The small molecule below binds the protein below.
Small molecule (SMILES): C[C@H]1CCCC(=O)CCC/C=C/c2cc(O)cc(O)c2C(=O)O1

Binding-site contacts:
Ligand atom C4 contacts residue ALA53 of chain 1.A at 4.1 Å (hydrophobic).
Ligand atom C12 contacts residue PHE107 of chain 1.A at 4.1 Å (hydrophobic).
Ligand atom O4 contacts residue ALA53 of chain 1.A at 3.5 Å.
Ligand atom C8P contacts residue GLY224 of chain 1.A at 3.9 Å.
Ligand atom O2 contacts residue MET91 of chain 1.A at 3.8 Å.
Ligand atom O2 contacts residue LEU94 of chain 1.A at 3.2 Å.
Ligand atom C11 contacts residue PHE128 of chain 1.A at 4.0 Å (hydrophobic).
Ligand atom O4 contacts residue GLU56 of chain 1.A at 2.3 Å (salt-bridge).
Ligand atom C4 contacts residue GLU56 of chain 1.A at 3.2 Å.
Ligand atom C4P contacts residue LEU228 of chain 1.A at 4.1 Å (hydrophobic).
Ligand atom C3 contacts residue LEU90 of chain 1.A at 3.9 Å (hydrophobic).
Ligand atom O4 contacts residue LEU52 of chain 1.A at 3.4 Å.
Ligand atom C3P contacts residue LEU49 of chain 1.A at 3.8 Å (hydrophobic).
Ligand atom C8P contacts residue MET91 of chain 1.A at 4.0 Å (hydrophobic).
Ligand atom O12 contacts residue LEU94 of chain 1.A at 3.6 Å.
Ligand atom C5 contacts residue LEU49 of chain 1.A at 3.5 Å (hydrophobic).
Ligand atom O2 contacts residue LEU90 of chain 1.A at 3.3 Å (h-bond).
Ligand atom C2P contacts residue LEU49 of chain 1.A at 3.3 Å (hydrophobic).
Ligand atom O12 contacts residue MET91 of chain 1.A at 3.6 Å.
Ligand atom C7P contacts residue GLY224 of chain 1.A at 3.3 Å.
Ligand atom O6P contacts residue MET124 of chain 1.A at 3.9 Å.
Ligand atom C2 contacts residue LEU94 of chain 1.A at 4.0 Å (hydrophobic).
Ligand atom C1 contacts residue PHE107 of chain 1.A at 4.0 Å (hydrophobic).
Ligand atom C9P contacts residue MET124 of chain 1.A at 3.9 Å (hydrophobic).
Ligand atom C1P contacts residue LEU49 of chain 1.A at 3.9 Å (hydrophobic).
Ligand atom O12 contacts residue LEU131 of chain 1.A at 4.0 Å.
Ligand atom C10 contacts residue ILE127 of chain 1.A at 3.9 Å (hydrophobic).
Ligand atom O6P contacts residue MET231 of chain 1.A at 3.8 Å.
Ligand atom C4P contacts residue THR50 of chain 1.A at 3.9 Å.
Ligand atom C9P contacts residue ILE127 of chain 1.A at 3.7 Å (hydrophobic).
Ligand atom C5 contacts residue ALA53 of chain 1.A at 3.7 Å (hydrophobic).
Ligand atom C11 contacts residue ILE127 of chain 1.A at 4.1 Å (hydrophobic).
Ligand atom C3 contacts residue GLU56 of chain 1.A at 3.3 Å.
Ligand atom C11 contacts residue LEU131 of chain 1.A at 3.7 Å (hydrophobic).
Ligand atom C2P contacts residue ALA53 of chain 1.A at 3.8 Å (hydrophobic).
Ligand atom C11 contacts residue MET124 of chain 1.A at 3.7 Å (hydrophobic).
Ligand atom O6P contacts residue HIS227 of chain 1.A at 3.7 Å.
Ligand atom C11 contacts residue PHE107 of chain 1.A at 4.1 Å (hydrophobic).
Ligand atom C2 contacts residue LEU90 of chain 1.A at 4.1 Å (hydrophobic).
Ligand atom C3P contacts residue THR50 of chain 1.A at 3.7 Å.

Sequence of chain 1.A:
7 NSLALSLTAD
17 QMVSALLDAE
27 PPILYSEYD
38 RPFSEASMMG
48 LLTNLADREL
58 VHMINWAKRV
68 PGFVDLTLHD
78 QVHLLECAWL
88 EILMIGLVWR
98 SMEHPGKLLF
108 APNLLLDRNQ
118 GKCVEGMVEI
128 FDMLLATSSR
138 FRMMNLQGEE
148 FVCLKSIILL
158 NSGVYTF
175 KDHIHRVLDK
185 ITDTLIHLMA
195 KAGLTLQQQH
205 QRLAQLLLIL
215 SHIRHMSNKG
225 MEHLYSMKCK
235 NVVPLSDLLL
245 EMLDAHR